Sequence of chain 18.A:
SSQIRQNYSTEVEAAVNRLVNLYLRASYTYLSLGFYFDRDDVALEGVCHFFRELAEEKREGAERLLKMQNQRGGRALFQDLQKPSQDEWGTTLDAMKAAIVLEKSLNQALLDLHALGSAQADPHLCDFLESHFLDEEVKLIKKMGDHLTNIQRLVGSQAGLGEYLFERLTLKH

The protein below binds the small molecule below.
Small molecule (SMILES): Cc1ccc(C(C)C)cc1

Binding-site contacts:
Ligand atom C4 contacts residue HIS49 of chain 18.A at 3.7 Å.
Ligand atom C2 contacts residue RU1 of chain 18.C at 2.6 Å.
Ligand atom C2 contacts residue GLU53 of chain 18.A at 3.5 Å.
Ligand atom C9 contacts residue RU1 of chain 18.C at 2.5 Å.
Ligand atom C4 contacts residue GLU53 of chain 18.A at 4.2 Å.
Ligand atom C5 contacts residue HIS173 of chain 18.A at 4.2 Å.
Ligand atom C5 contacts residue RU1 of chain 18.C at 2.6 Å.
Ligand atom C1 contacts residue RU1 of chain 18.C at 3.6 Å.
Ligand atom C3 contacts residue HIS49 of chain 18.A at 4.1 Å.
Ligand atom C8 contacts residue HIS49 of chain 18.A at 3.3 Å.
Ligand atom C2 contacts residue HIS173 of chain 18.A at 3.9 Å.
Ligand atom C1 contacts residue GLU53 of chain 18.A at 3.6 Å.
Ligand atom C6 contacts residue RU1 of chain 18.C at 3.6 Å.
Ligand atom C8 contacts residue HIS173 of chain 18.A at 3.8 Å.
Ligand atom C5 contacts residue HIS49 of chain 18.A at 3.8 Å.
Ligand atom C10 contacts residue RU1 of chain 18.C at 2.5 Å.
Ligand atom C9 contacts residue HIS49 of chain 18.A at 4.2 Å.
Ligand atom C10 contacts residue GLU53 of chain 18.A at 4.0 Å.
Ligand atom C9 contacts residue HIS173 of chain 18.A at 3.5 Å.
Ligand atom C8 contacts residue RU1 of chain 18.C at 3.5 Å.
Ligand atom C3 contacts residue GLU53 of chain 18.A at 3.6 Å.
Ligand atom C10 contacts residue HIS173 of chain 18.A at 3.4 Å.
Ligand atom C6 contacts residue HIS49 of chain 18.A at 3.9 Å.
Ligand atom C4 contacts residue RU1 of chain 18.C at 2.6 Å.
Ligand atom C3 contacts residue RU1 of chain 18.C at 2.6 Å.